This small molecule binds to this protein.
Small molecule (SMILES): Cc1cc(CCCOc2c(C)cc(-c3coc(C)n3)cc2C)on1

Sequence of chain 36.C:
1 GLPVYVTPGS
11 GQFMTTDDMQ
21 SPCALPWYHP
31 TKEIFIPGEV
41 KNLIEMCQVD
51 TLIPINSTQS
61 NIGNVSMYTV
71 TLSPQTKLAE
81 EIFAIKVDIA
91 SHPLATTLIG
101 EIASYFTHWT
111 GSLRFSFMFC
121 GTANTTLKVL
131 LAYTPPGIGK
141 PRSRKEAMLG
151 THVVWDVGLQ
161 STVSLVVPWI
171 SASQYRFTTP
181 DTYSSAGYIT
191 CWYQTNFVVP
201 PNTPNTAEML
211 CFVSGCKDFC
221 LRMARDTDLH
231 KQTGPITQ

Binding-site contacts:
Ligand atom C5 contacts residue MET214 of chain 36.A at 3.6 Å (hydrophobic).
Ligand atom C4B contacts residue LEU181 of chain 36.A at 3.8 Å (hydrophobic).
Ligand atom N3A contacts residue PHE179 of chain 36.A at 3.0 Å.
Ligand atom N3A contacts residue LEU217 of chain 36.A at 3.4 Å.
Ligand atom C2C contacts residue ILE98 of chain 36.A at 4.0 Å (hydrophobic).
Ligand atom CM3 contacts residue TYR190 of chain 36.A at 3.9 Å (hydrophobic).
Ligand atom C2A contacts residue TYR144 of chain 36.A at 3.7 Å (hydrophobic).
Ligand atom CM6 contacts residue LEU184 of chain 36.A at 3.4 Å (hydrophobic).
Ligand atom CM2 contacts residue ILE236 of chain 36.A at 4.0 Å (hydrophobic).
Ligand atom C2B contacts residue ILE122 of chain 36.A at 3.9 Å (hydrophobic).
Ligand atom C1B contacts residue ILE98 of chain 36.A at 3.6 Å (hydrophobic).
Ligand atom C5B contacts residue LEU181 of chain 36.A at 3.3 Å (hydrophobic).
Ligand atom C1A contacts residue TYR144 of chain 36.A at 3.1 Å (hydrophobic).
Ligand atom C2A contacts residue PHE179 of chain 36.A at 3.3 Å (hydrophobic).
Ligand atom C5B contacts residue TYR144 of chain 36.A at 3.6 Å (hydrophobic).
Ligand atom N2 contacts residue LEU100 of chain 36.A at 3.8 Å.
Ligand atom CM2 contacts residue ILE122 of chain 36.A at 3.7 Å (hydrophobic).
Ligand atom O5A contacts residue TYR144 of chain 36.A at 3.1 Å.
Ligand atom N2 contacts residue MET214 of chain 36.A at 3.8 Å.
Ligand atom CM4 contacts residue TYR142 of chain 36.A at 3.1 Å (hydrophobic).
Ligand atom C4B contacts residue PHE179 of chain 36.A at 3.8 Å (hydrophobic).
Ligand atom C3 contacts residue LEU100 of chain 36.A at 3.9 Å (hydrophobic).
Ligand atom CM6 contacts residue LEU181 of chain 36.A at 3.7 Å (hydrophobic).
Ligand atom C4A contacts residue TYR144 of chain 36.A at 3.8 Å (hydrophobic).
Ligand atom C1B contacts residue LEU181 of chain 36.A at 3.8 Å (hydrophobic).
Ligand atom CM6 contacts residue TYR144 of chain 36.A at 3.7 Å (hydrophobic).
Ligand atom O5A contacts residue PHE179 of chain 36.A at 3.7 Å.
Ligand atom C1C contacts residue MET214 of chain 36.A at 3.7 Å (hydrophobic).
Ligand atom C6B contacts residue LEU181 of chain 36.A at 3.3 Å (hydrophobic).
Ligand atom C2B contacts residue ILE98 of chain 36.A at 3.9 Å (hydrophobic).
Ligand atom O1 contacts residue MET214 of chain 36.A at 3.2 Å.
Ligand atom CM4 contacts residue PHE179 of chain 36.A at 3.9 Å (hydrophobic).
Ligand atom O5A contacts residue ALA166 of chain 36.A at 3.9 Å.
Ligand atom C6B contacts residue ILE98 of chain 36.A at 3.6 Å (hydrophobic).
Ligand atom C4A contacts residue PHE179 of chain 36.A at 3.3 Å (hydrophobic).
Ligand atom C4 contacts residue TYR190 of chain 36.A at 3.8 Å (hydrophobic).
Ligand atom C1A contacts residue PHE179 of chain 36.A at 3.5 Å (hydrophobic).
Ligand atom O1B contacts residue ILE98 of chain 36.A at 2.9 Å.
Ligand atom CM4 contacts residue VAL168 of chain 36.A at 3.5 Å (hydrophobic).
Ligand atom O1 contacts residue LEU100 of chain 36.A at 4.0 Å.

Sequence of chain 36.A:
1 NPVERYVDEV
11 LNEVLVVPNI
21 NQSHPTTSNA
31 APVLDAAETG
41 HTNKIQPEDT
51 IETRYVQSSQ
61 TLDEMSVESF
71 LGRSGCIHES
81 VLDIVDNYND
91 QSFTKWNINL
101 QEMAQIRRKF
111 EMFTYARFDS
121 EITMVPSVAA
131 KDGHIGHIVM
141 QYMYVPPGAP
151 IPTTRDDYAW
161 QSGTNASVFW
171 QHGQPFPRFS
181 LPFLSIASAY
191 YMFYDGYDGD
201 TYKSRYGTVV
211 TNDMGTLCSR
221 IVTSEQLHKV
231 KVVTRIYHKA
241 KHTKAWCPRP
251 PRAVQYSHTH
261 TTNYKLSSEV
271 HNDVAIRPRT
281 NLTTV